This protein binds this small molecule.
Small molecule (SMILES): O=c1[nH]c(-c2ccccc2F)cs1

Binding-site contacts:
Ligand atom CAL contacts residue LEU50 of chain 1.A at 4.0 Å (hydrophobic).
Ligand atom CAD contacts residue LEU52 of chain 1.A at 4.4 Å (hydrophobic).
Ligand atom CAK contacts residue PRO40 of chain 1.A at 4.5 Å (hydrophobic).
Ligand atom SAI contacts residue VAL45 of chain 1.A at 3.8 Å.
Ligand atom CAF contacts residue LEU50 of chain 1.A at 4.5 Å (hydrophobic).
Ligand atom CAL contacts residue LEU52 of chain 1.A at 4.4 Å (hydrophobic).
Ligand atom OAA contacts residue TYR55 of chain 1.A at 3.9 Å.
Ligand atom CAJ contacts residue LEU50 of chain 1.A at 3.6 Å (hydrophobic).
Ligand atom SAI contacts residue ILE104 of chain 1.A at 4.3 Å.
Ligand atom OAA contacts residue TYR97 of chain 1.A at 4.0 Å.
Ligand atom CAM contacts residue ILE104 of chain 1.A at 3.9 Å (hydrophobic).
Ligand atom CAE contacts residue TRP39 of chain 1.A at 4.1 Å (hydrophobic).
Ligand atom CAM contacts residue ASN98 of chain 1.A at 4.0 Å.
Ligand atom CAK contacts residue ILE104 of chain 1.A at 4.0 Å (hydrophobic).
Ligand atom NAH contacts residue ILE104 of chain 1.A at 3.7 Å.
Ligand atom OAA contacts residue CYS94 of chain 1.A at 3.9 Å.
Ligand atom OAA contacts residue ASN98 of chain 1.A at 3.0 Å (h-bond).
Ligand atom NAH contacts residue LEU52 of chain 1.A at 4.5 Å.
Ligand atom CAL contacts residue ILE104 of chain 1.A at 4.4 Å (hydrophobic).
Ligand atom NAH contacts residue ASN98 of chain 1.A at 4.3 Å.
Ligand atom CAG contacts residue VAL45 of chain 1.A at 4.1 Å (hydrophobic).
Ligand atom OAA contacts residue ILE104 of chain 1.A at 4.3 Å.
Ligand atom CAG contacts residue ILE104 of chain 1.A at 4.2 Å (hydrophobic).
Ligand atom FAB contacts residue PRO40 of chain 1.A at 3.3 Å.
Ligand atom CAC contacts residue LEU50 of chain 1.A at 3.9 Å (hydrophobic).
Ligand atom CAG contacts residue PRO40 of chain 1.A at 3.7 Å (hydrophobic).
Ligand atom CAF contacts residue LEU52 of chain 1.A at 3.9 Å (hydrophobic).
Ligand atom CAJ contacts residue TRP39 of chain 1.A at 4.5 Å (hydrophobic).
Ligand atom CAJ contacts residue PRO40 of chain 1.A at 4.2 Å (hydrophobic).
Ligand atom SAI contacts residue PHE41 of chain 1.A at 4.1 Å.
Ligand atom CAE contacts residue LEU50 of chain 1.A at 3.6 Å (hydrophobic).
Ligand atom CAM contacts residue TYR55 of chain 1.A at 4.4 Å (hydrophobic).
Ligand atom SAI contacts residue PRO40 of chain 1.A at 4.3 Å.
Ligand atom FAB contacts residue LEU50 of chain 1.A at 3.8 Å.
Ligand atom FAB contacts residue TRP39 of chain 1.A at 4.0 Å.

Sequence of chain 1.A:
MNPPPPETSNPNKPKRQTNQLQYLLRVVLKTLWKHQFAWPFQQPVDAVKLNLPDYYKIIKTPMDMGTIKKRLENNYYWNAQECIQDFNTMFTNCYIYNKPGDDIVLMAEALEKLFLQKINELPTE